A small-molecule ligand and the protein it binds are described below.
Small molecule (SMILES): NC(=O)CC[C@H](NC(=O)[C@@H]1CCCN1C(=O)[C@@H](N)Cc1c[nH]cn1)C(=O)NCC(=O)N1CCC[C@H]1C(=O)N1CCC[C@H]1C(=O)N[C@@H](CS)C(=O)N[C@@H](CCCC[NH3+])C(N)=O

Sequence of chain 4.A:
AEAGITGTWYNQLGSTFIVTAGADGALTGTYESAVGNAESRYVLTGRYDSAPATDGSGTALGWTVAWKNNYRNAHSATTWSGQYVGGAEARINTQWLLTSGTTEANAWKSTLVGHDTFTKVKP

Sequence of chain 2.A:
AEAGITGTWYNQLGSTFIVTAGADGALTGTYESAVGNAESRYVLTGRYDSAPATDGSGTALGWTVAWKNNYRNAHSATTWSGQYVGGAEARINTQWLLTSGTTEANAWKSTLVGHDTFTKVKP

Sequence of chain 3.B:
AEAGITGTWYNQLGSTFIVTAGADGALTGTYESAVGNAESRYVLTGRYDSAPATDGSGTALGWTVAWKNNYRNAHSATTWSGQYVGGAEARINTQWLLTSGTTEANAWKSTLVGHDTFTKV

Binding-site contacts:
Ligand atom NE2 contacts residue TRP96 of chain 2.A at 3.2 Å.
Ligand atom N contacts residue LEA1 of chain 2.E at 1.3 Å.
Ligand atom CG contacts residue ALA34 of chain 2.A at 3.3 Å (hydrophobic).
Ligand atom OE1 contacts residue LEU98 of chain 2.A at 3.7 Å.
Ligand atom CA contacts residue ALA34 of chain 2.A at 3.6 Å (hydrophobic).
Ligand atom CG contacts residue ALA88 of chain 4.A at 3.7 Å (hydrophobic).
Ligand atom C contacts residue LEA1 of chain 2.E at 3.1 Å.
Ligand atom CG contacts residue VAL35 of chain 2.A at 3.3 Å (hydrophobic).
Ligand atom CG contacts residue TYR42 of chain 2.A at 3.6 Å (hydrophobic).
Ligand atom O contacts residue LEU13 of chain 2.A at 3.4 Å.
Ligand atom CB contacts residue TRP67 of chain 2.A at 3.9 Å (hydrophobic).
Ligand atom CB contacts residue LEA1 of chain 2.E at 3.7 Å.
Ligand atom CB contacts residue SER33 of chain 2.A at 3.9 Å.
Ligand atom CB contacts residue LEA1 of chain 2.E at 2.8 Å.
Ligand atom CA contacts residue LEA1 of chain 2.E at 3.7 Å.
Ligand atom CD contacts residue ALA88 of chain 4.A at 3.4 Å (hydrophobic).
Ligand atom CG contacts residue TRP67 of chain 2.A at 3.6 Å (hydrophobic).
Ligand atom CE1 contacts residue TRP67 of chain 2.A at 3.5 Å (hydrophobic).
Ligand atom SG contacts residue LEA1 of chain 2.E at 1.8 Å.
Ligand atom O contacts residue ALA34 of chain 2.A at 3.7 Å.
Ligand atom OE1 contacts residue THR78 of chain 2.A at 2.8 Å (h-bond).
Ligand atom CB contacts residue TYR42 of chain 2.A at 3.6 Å (hydrophobic).
Ligand atom CB contacts residue TRP67 of chain 2.A at 3.8 Å (hydrophobic).
Ligand atom N contacts residue LEA1 of chain 2.E at 3.5 Å (h-bond).
Ligand atom NE2 contacts residue TRP67 of chain 2.A at 3.6 Å.
Ligand atom CD contacts residue TRP108 of chain 3.B at 3.7 Å (hydrophobic).
Ligand atom O contacts residue LEA1 of chain 2.E at 3.5 Å.
Ligand atom CD contacts residue LEA1 of chain 2.E at 3.5 Å.
Ligand atom NE2 contacts residue SER76 of chain 2.A at 3.1 Å (h-bond).
Ligand atom CB contacts residue ALA88 of chain 4.A at 3.7 Å (hydrophobic).
Ligand atom CD contacts residue ALA34 of chain 2.A at 3.7 Å (hydrophobic).
Ligand atom O contacts residue SER33 of chain 2.A at 3.0 Å (h-bond).
Ligand atom CB contacts residue TRP108 of chain 3.B at 3.8 Å (hydrophobic).
Ligand atom CA contacts residue SER33 of chain 2.A at 3.3 Å.
Ligand atom CA contacts residue LEA1 of chain 2.E at 2.4 Å.
Ligand atom CA contacts residue TRP108 of chain 3.B at 3.6 Å (hydrophobic).
Ligand atom C contacts residue SER33 of chain 2.A at 3.4 Å.
Ligand atom O contacts residue ALA88 of chain 4.A at 3.6 Å.
Ligand atom CD2 contacts residue SER76 of chain 2.A at 3.8 Å.
Ligand atom OE1 contacts residue TRP67 of chain 2.A at 3.7 Å.